Sequence of chain 1.A:
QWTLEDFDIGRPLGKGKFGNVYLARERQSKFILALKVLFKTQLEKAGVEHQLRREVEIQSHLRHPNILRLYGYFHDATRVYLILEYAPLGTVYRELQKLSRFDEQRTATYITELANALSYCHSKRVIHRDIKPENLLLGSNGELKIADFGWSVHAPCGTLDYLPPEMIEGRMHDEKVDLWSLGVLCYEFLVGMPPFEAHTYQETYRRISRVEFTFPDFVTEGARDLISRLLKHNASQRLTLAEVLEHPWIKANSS

This protein binds this small molecule.
Small molecule (SMILES): Cn1ncc2ncnc(NCCc3cnc(NC(=O)Nc4cccc(C(F)(F)F)c4)s3)c21

Binding-site contacts:
Ligand atom C19 contacts residue GLU62 of chain 1.A at 3.4 Å.
Ligand atom C6 contacts residue ALA154 of chain 1.A at 3.5 Å (hydrophobic).
Ligand atom N7 contacts residue ASP155 of chain 1.A at 3.4 Å (salt-bridge).
Ligand atom C17 contacts residue LEU75 of chain 1.A at 3.6 Å (hydrophobic).
Ligand atom N18 contacts residue LEU75 of chain 1.A at 3.6 Å.
Ligand atom N9 contacts residue GLU62 of chain 1.A at 2.9 Å (salt-bridge).
Ligand atom C17 contacts residue ALA41 of chain 1.A at 3.7 Å (hydrophobic).
Ligand atom C17 contacts residue GLU92 of chain 1.A at 3.0 Å.
Ligand atom C24 contacts residue LEU59 of chain 1.A at 3.8 Å (hydrophobic).
Ligand atom N1 contacts residue VAL28 of chain 1.A at 3.6 Å.
Ligand atom C31 contacts residue ALA94 of chain 1.A at 3.4 Å (hydrophobic).
Ligand atom N16 contacts residue ALA94 of chain 1.A at 3.0 Å (h-bond).
Ligand atom C15 contacts residue LEU144 of chain 1.A at 3.6 Å (hydrophobic).
Ligand atom O12 contacts residue ASP155 of chain 1.A at 3.5 Å (salt-bridge).
Ligand atom C14 contacts residue LEU144 of chain 1.A at 3.5 Å (hydrophobic).
Ligand atom C10 contacts residue ASP155 of chain 1.A at 3.4 Å.
Ligand atom S5 contacts residue LYS43 of chain 1.A at 3.5 Å (salt-bridge).
Ligand atom F27 contacts residue GLN58 of chain 1.A at 3.6 Å.
Ligand atom N29 contacts residue LEU144 of chain 1.A at 3.6 Å.
Ligand atom F27 contacts residue GLY157 of chain 1.A at 3.6 Å.
Ligand atom C6 contacts residue LEU91 of chain 1.A at 3.6 Å (hydrophobic).
Ligand atom C24 contacts residue GLU62 of chain 1.A at 3.2 Å.
Ligand atom N30 contacts residue LEU20 of chain 1.A at 3.6 Å (h-bond).
Ligand atom C10 contacts residue GLU62 of chain 1.A at 3.7 Å.
Ligand atom O12 contacts residue LYS43 of chain 1.A at 3.3 Å (salt-bridge).
Ligand atom C8 contacts residue ASP155 of chain 1.A at 3.7 Å.
Ligand atom F28 contacts residue LEU59 of chain 1.A at 3.5 Å.
Ligand atom C6 contacts residue ASP155 of chain 1.A at 3.7 Å.
Ligand atom C17 contacts residue ALA94 of chain 1.A at 3.5 Å (hydrophobic).
Ligand atom C20 contacts residue LEU45 of chain 1.A at 3.7 Å (hydrophobic).
Ligand atom C2 contacts residue LEU91 of chain 1.A at 3.7 Å (hydrophobic).
Ligand atom C21 contacts residue LEU45 of chain 1.A at 3.4 Å (hydrophobic).
Ligand atom F28 contacts residue VAL55 of chain 1.A at 3.3 Å.
Ligand atom N11 contacts residue GLU62 of chain 1.A at 2.7 Å (salt-bridge).
Ligand atom F26 contacts residue VAL55 of chain 1.A at 3.5 Å.
Ligand atom N11 contacts residue ASP155 of chain 1.A at 3.5 Å (salt-bridge).
Ligand atom C21 contacts residue PHE25 of chain 1.A at 3.7 Å (hydrophobic).
Ligand atom C32 contacts residue LEU20 of chain 1.A at 3.2 Å (hydrophobic).
Ligand atom N30 contacts residue LEU144 of chain 1.A at 3.8 Å.
Ligand atom N9 contacts residue ASP155 of chain 1.A at 3.6 Å.